Sequence of chain 1.A:
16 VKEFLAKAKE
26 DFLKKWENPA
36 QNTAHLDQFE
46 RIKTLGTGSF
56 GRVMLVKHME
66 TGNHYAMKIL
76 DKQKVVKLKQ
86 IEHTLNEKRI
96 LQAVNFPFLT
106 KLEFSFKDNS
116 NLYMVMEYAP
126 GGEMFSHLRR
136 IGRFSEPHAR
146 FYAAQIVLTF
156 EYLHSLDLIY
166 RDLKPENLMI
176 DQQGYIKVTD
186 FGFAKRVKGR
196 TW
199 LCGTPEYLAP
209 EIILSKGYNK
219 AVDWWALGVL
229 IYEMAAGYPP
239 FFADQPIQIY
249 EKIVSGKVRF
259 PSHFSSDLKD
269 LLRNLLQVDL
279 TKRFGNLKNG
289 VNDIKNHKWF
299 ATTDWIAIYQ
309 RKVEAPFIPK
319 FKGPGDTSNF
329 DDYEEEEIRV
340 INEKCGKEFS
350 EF

Binding-site contacts:
Ligand atom C15 contacts residue LYS73 of chain 1.A at 3.4 Å.
Ligand atom C31 contacts residue MET174 of chain 1.A at 3.7 Å (hydrophobic).
Ligand atom C18 contacts residue ASN172 of chain 1.A at 3.2 Å.
Ligand atom C19 contacts residue GLU171 of chain 1.A at 3.7 Å.
Ligand atom C30 contacts residue MET174 of chain 1.A at 3.6 Å (hydrophobic).
Ligand atom C6 contacts residue ALA71 of chain 1.A at 3.6 Å (hydrophobic).
Ligand atom C7 contacts residue THR184 of chain 1.A at 3.7 Å.
Ligand atom C1 contacts residue PHE328 of chain 1.A at 3.5 Å (hydrophobic).
Ligand atom N14 contacts residue LYS73 of chain 1.A at 2.8 Å (salt-bridge).
Ligand atom N4 contacts residue GLU122 of chain 1.A at 2.8 Å (salt-bridge).
Ligand atom C32 contacts residue MET174 of chain 1.A at 3.8 Å (hydrophobic).
Ligand atom C33 contacts residue VAL58 of chain 1.A at 3.7 Å (hydrophobic).
Ligand atom C9 contacts residue THR184 of chain 1.A at 3.6 Å.
Ligand atom C19 contacts residue ASN172 of chain 1.A at 3.0 Å.
Ligand atom N3 contacts residue ALA71 of chain 1.A at 3.7 Å.
Ligand atom C32 contacts residue LEU50 of chain 1.A at 3.5 Å (hydrophobic).
Ligand atom N21 contacts residue ASP185 of chain 1.A at 3.0 Å (salt-bridge).
Ligand atom N4 contacts residue ALA71 of chain 1.A at 3.5 Å.
Ligand atom C6 contacts residue GLU122 of chain 1.A at 3.8 Å.
Ligand atom N3 contacts residue TYR123 of chain 1.A at 3.7 Å.
Ligand atom C31 contacts residue LEU50 of chain 1.A at 3.4 Å (hydrophobic).
Ligand atom N3 contacts residue GLU122 of chain 1.A at 3.7 Å.
Ligand atom C7 contacts residue THR105 of chain 1.A at 3.5 Å.
Ligand atom N3 contacts residue ALA124 of chain 1.A at 2.9 Å (h-bond).
Ligand atom N28 contacts residue GLU128 of chain 1.A at 3.1 Å (salt-bridge).
Ligand atom N21 contacts residue ASN172 of chain 1.A at 2.7 Å (h-bond).
Ligand atom C16 contacts residue ASP185 of chain 1.A at 3.5 Å.
Ligand atom C15 contacts residue ASP185 of chain 1.A at 3.4 Å.
Ligand atom N4 contacts residue ALA124 of chain 1.A at 3.6 Å (h-bond).
Ligand atom O17 contacts residue ASP185 of chain 1.A at 3.5 Å (salt-bridge).
Ligand atom C32 contacts residue GLY51 of chain 1.A at 3.8 Å.
Ligand atom N14 contacts residue ASP185 of chain 1.A at 3.8 Å.
Ligand atom C12 contacts residue THR184 of chain 1.A at 3.7 Å.
Ligand atom C34 contacts residue MET174 of chain 1.A at 3.8 Å (hydrophobic).
Ligand atom C12 contacts residue VAL58 of chain 1.A at 3.8 Å (hydrophobic).
Ligand atom C13 contacts residue VAL58 of chain 1.A at 3.8 Å (hydrophobic).
Ligand atom C8 contacts residue THR184 of chain 1.A at 3.6 Å.
Ligand atom C36 contacts residue THR184 of chain 1.A at 3.4 Å.
Ligand atom C35 contacts residue MET174 of chain 1.A at 3.7 Å (hydrophobic).
Ligand atom N28 contacts residue ARG14 of chain 1.B at 3.8 Å.

Sequence of chain 1.B:
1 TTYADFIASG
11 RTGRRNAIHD

This protein binds this small molecule.
Small molecule (SMILES): Cc1n[nH]c2ccc(-c3cncc(OC[C@@H](N)Cc4c[nH]c5ccccc45)c3)cc12